Binding-site contacts:
Ligand atom C5 contacts residue THR663 of chain 3.B at 4.1 Å.
Ligand atom C8 contacts residue ASN666 of chain 3.B at 4.1 Å.
Ligand atom C2 contacts residue ASN666 of chain 3.B at 2.5 Å.
Ligand atom O5 contacts residue THR663 of chain 3.B at 4.4 Å.
Ligand atom C7 contacts residue ASN666 of chain 3.B at 3.3 Å.
Ligand atom C8 contacts residue PRO691 of chain 3.B at 4.4 Å (hydrophobic).
Ligand atom C4 contacts residue ASN666 of chain 3.B at 4.2 Å.
Ligand atom C8 contacts residue LEU693 of chain 3.B at 4.3 Å (hydrophobic).
Ligand atom O7 contacts residue ASN666 of chain 3.B at 3.2 Å (h-bond).
Ligand atom C1 contacts residue ASN666 of chain 3.B at 1.4 Å.
Ligand atom C6 contacts residue THR663 of chain 3.B at 3.9 Å.
Ligand atom N2 contacts residue ASN666 of chain 3.B at 2.9 Å (h-bond).
Ligand atom C3 contacts residue ASN666 of chain 3.B at 3.8 Å.
Ligand atom C5 contacts residue ASN666 of chain 3.B at 3.7 Å.
Ligand atom O5 contacts residue ASN666 of chain 3.B at 2.4 Å (h-bond).

Sequence of chain 3.B:
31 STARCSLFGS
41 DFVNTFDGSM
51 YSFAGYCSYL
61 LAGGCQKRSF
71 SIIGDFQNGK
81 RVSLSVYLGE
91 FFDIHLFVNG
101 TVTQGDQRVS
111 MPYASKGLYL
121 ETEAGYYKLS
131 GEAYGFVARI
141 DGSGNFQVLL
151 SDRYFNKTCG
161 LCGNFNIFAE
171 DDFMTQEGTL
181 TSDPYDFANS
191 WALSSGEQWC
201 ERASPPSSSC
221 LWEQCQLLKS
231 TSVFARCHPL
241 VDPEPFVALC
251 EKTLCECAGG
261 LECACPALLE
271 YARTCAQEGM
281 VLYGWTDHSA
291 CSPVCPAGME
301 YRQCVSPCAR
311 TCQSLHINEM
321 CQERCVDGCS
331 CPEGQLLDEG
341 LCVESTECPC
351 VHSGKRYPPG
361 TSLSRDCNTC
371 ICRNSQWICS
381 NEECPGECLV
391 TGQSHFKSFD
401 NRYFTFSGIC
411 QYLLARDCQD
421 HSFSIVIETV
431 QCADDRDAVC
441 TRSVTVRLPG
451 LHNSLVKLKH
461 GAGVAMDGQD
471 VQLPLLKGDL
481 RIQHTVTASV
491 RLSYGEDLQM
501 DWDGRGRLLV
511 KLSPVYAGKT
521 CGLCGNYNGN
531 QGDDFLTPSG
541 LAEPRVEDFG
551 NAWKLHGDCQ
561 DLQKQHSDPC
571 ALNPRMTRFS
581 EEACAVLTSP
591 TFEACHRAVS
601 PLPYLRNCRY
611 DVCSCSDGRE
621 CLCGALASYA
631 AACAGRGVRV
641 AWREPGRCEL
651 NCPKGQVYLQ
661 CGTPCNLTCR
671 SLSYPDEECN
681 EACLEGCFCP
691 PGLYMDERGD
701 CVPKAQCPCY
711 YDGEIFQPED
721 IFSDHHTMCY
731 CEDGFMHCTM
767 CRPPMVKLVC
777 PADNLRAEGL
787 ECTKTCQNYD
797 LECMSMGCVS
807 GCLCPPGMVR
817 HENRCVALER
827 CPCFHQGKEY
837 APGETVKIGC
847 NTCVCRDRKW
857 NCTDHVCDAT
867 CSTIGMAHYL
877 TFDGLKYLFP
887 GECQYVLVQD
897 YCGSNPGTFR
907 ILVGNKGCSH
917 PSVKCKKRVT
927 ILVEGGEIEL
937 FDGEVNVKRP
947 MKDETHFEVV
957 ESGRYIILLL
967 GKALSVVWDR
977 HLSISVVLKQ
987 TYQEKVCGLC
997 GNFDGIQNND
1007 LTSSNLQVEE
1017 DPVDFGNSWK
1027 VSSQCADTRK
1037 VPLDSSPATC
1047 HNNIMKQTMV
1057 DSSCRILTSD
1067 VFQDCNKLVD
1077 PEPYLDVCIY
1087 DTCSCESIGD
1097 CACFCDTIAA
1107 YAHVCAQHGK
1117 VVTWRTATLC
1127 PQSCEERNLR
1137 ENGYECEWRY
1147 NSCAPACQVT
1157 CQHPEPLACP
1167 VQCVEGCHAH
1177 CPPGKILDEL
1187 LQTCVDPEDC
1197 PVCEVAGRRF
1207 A

This small molecule binds to this protein.
Small molecule (SMILES): CC(=O)N[C@@H]1[C@@H](O)[C@H](O)[C@@H](CO)O[C@H]1O